Sequence of chain 1.O:
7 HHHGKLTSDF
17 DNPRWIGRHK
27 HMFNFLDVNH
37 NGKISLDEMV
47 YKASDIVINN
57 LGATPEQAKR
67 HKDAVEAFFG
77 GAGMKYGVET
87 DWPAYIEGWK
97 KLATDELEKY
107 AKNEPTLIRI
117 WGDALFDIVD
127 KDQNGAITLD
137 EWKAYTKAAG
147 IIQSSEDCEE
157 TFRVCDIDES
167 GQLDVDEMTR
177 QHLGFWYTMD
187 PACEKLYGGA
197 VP

Binding-site contacts:
Ligand atom C13 contacts residue ILE147 of chain 1.O at 3.7 Å (hydrophobic).
Ligand atom O03 contacts residue HIS25 of chain 1.O at 2.7 Å (h-bond).
Ligand atom O01 contacts residue TRP182 of chain 1.O at 3.4 Å (h-bond).
Ligand atom C27 contacts residue MET28 of chain 1.O at 3.5 Å (hydrophobic).
Ligand atom C26 contacts residue TRP182 of chain 1.O at 3.6 Å (hydrophobic).
Ligand atom O01 contacts residue ILE114 of chain 1.O at 3.5 Å.
Ligand atom C07 contacts residue HIS178 of chain 1.O at 3.4 Å.
Ligand atom C21 contacts residue MET28 of chain 1.O at 3.4 Å (hydrophobic).
Ligand atom C27 contacts residue TRP95 of chain 1.O at 3.4 Å (hydrophobic).
Ligand atom C07 contacts residue GLY118 of chain 1.O at 3.6 Å.
Ligand atom C08 contacts residue GLY118 of chain 1.O at 3.5 Å.
Ligand atom C06 contacts residue PHE122 of chain 1.O at 3.5 Å (hydrophobic).
Ligand atom C23 contacts residue TRP182 of chain 1.O at 3.6 Å (hydrophobic).
Ligand atom O03 contacts residue TRP95 of chain 1.O at 3.1 Å (h-bond).
Ligand atom C26 contacts residue HIS25 of chain 1.O at 3.3 Å.
Ligand atom C03 contacts residue LEU121 of chain 1.O at 3.7 Å (hydrophobic).
Ligand atom C25 contacts residue TRP182 of chain 1.O at 3.5 Å (hydrophobic).
Ligand atom C22 contacts residue MET28 of chain 1.O at 3.7 Å (hydrophobic).
Ligand atom C08 contacts residue ILE114 of chain 1.O at 3.4 Å (hydrophobic).
Ligand atom O01 contacts residue HIS178 of chain 1.O at 2.8 Å.
Ligand atom C05 contacts residue HIS178 of chain 1.O at 3.7 Å.
Ligand atom C17 contacts residue LYS48 of chain 1.O at 3.6 Å.
Ligand atom C20 contacts residue TYR141 of chain 1.O at 3.4 Å (hydrophobic).
Ligand atom C27 contacts residue HIS25 of chain 1.O at 3.4 Å.
Ligand atom C26 contacts residue MET28 of chain 1.O at 3.6 Å (hydrophobic).
Ligand atom C16 contacts residue LEU32 of chain 1.O at 3.6 Å (hydrophobic).
Ligand atom O03 contacts residue TYR91 of chain 1.O at 2.8 Å (h-bond).
Ligand atom C11 contacts residue TRP117 of chain 1.O at 3.6 Å (hydrophobic).
Ligand atom C06 contacts residue HIS178 of chain 1.O at 3.5 Å.
Ligand atom O02 contacts residue MET174 of chain 1.O at 3.4 Å.
Ligand atom C27 contacts residue TYR91 of chain 1.O at 3.3 Å (hydrophobic).
Ligand atom C06 contacts residue MET174 of chain 1.O at 3.7 Å (hydrophobic).
Ligand atom C26 contacts residue TRP95 of chain 1.O at 3.5 Å (hydrophobic).
Ligand atom C24 contacts residue MET28 of chain 1.O at 3.5 Å (hydrophobic).
Ligand atom O01 contacts residue TYR193 of chain 1.O at 3.4 Å (h-bond).
Ligand atom C08 contacts residue HIS178 of chain 1.O at 3.6 Å.
Ligand atom C28 contacts residue TYR91 of chain 1.O at 2.9 Å (hydrophobic).
Ligand atom C02 contacts residue TYR193 of chain 1.O at 3.4 Å (hydrophobic).
Ligand atom C01 contacts residue TYR193 of chain 1.O at 3.3 Å (hydrophobic).
Ligand atom C18 contacts residue ALA49 of chain 1.O at 3.7 Å (hydrophobic).

This small molecule binds to this protein.
Small molecule (SMILES): O=C1c2cc(-c3ccc(O)cc3)cc(Cc3ccccc3)c2C[C@@H]1Cc1ccc(O)cc1